Binding-site contacts:
Ligand atom C21 contacts residue ILE10 of chain 1.A at 3.4 Å (hydrophobic).
Ligand atom C2 contacts residue ALA31 of chain 1.A at 3.5 Å (hydrophobic).
Ligand atom O31 contacts residue LYS89 of chain 1.A at 3.1 Å.
Ligand atom O11 contacts residue LEU83 of chain 1.A at 2.9 Å (h-bond).
Ligand atom O31 contacts residue ASP86 of chain 1.A at 3.3 Å (salt-bridge).
Ligand atom C20 contacts residue ILE10 of chain 1.A at 3.4 Å (hydrophobic).
Ligand atom C23 contacts residue HIS84 of chain 1.A at 3.9 Å.
Ligand atom C7 contacts residue VAL64 of chain 1.A at 3.8 Å (hydrophobic).
Ligand atom N1 contacts residue LEU134 of chain 1.A at 3.6 Å.
Ligand atom N1 contacts residue ALA31 of chain 1.A at 3.3 Å.
Ligand atom C25 contacts residue HIS84 of chain 1.A at 3.7 Å.
Ligand atom C6 contacts residue PHE80 of chain 1.A at 3.7 Å (hydrophobic).
Ligand atom C2 contacts residue GLU81 of chain 1.A at 3.7 Å.
Ligand atom O11 contacts residue LEU134 of chain 1.A at 3.5 Å.
Ligand atom C12 contacts residue ILE10 of chain 1.A at 3.9 Å (hydrophobic).
Ligand atom C22 contacts residue ILE10 of chain 1.A at 3.8 Å (hydrophobic).
Ligand atom C35 contacts residue ASP86 of chain 1.A at 3.5 Å.
Ligand atom N17 contacts residue LEU83 of chain 1.A at 3.4 Å (h-bond).
Ligand atom C9 contacts residue LEU134 of chain 1.A at 3.9 Å (hydrophobic).
Ligand atom C7 contacts residue PHE80 of chain 1.A at 3.4 Å (hydrophobic).
Ligand atom C25 contacts residue LEU83 of chain 1.A at 3.1 Å (hydrophobic).
Ligand atom C6 contacts residue ASP145 of chain 1.A at 3.9 Å.
Ligand atom C2 contacts residue LEU134 of chain 1.A at 3.3 Å (hydrophobic).
Ligand atom C3 contacts residue LEU134 of chain 1.A at 3.5 Å (hydrophobic).
Ligand atom C24 contacts residue HIS84 of chain 1.A at 3.1 Å.
Ligand atom C12 contacts residue LEU134 of chain 1.A at 3.9 Å (hydrophobic).
Ligand atom N17 contacts residue ILE10 of chain 1.A at 3.9 Å.
Ligand atom C25 contacts residue ILE10 of chain 1.A at 3.9 Å (hydrophobic).
Ligand atom C22 contacts residue ASP86 of chain 1.A at 3.5 Å.
Ligand atom S30 contacts residue LYS89 of chain 1.A at 3.7 Å.
Ligand atom N1 contacts residue GLU81 of chain 1.A at 3.0 Å (salt-bridge).
Ligand atom N1 contacts residue VAL64 of chain 1.A at 3.8 Å.
Ligand atom O11 contacts residue PHE82 of chain 1.A at 3.3 Å.
Ligand atom O32 contacts residue HIS84 of chain 1.A at 3.8 Å.
Ligand atom C5 contacts residue ASP145 of chain 1.A at 3.5 Å.
Ligand atom O31 contacts residue GLN85 of chain 1.A at 3.5 Å.
Ligand atom O11 contacts residue GLU81 of chain 1.A at 3.6 Å.
Ligand atom C20 contacts residue LEU83 of chain 1.A at 3.6 Å (hydrophobic).
Ligand atom C8 contacts residue ALA31 of chain 1.A at 3.7 Å (hydrophobic).
Ligand atom O32 contacts residue LYS89 of chain 1.A at 3.5 Å (salt-bridge).

This protein binds this small molecule.
Small molecule (SMILES): CNS(=O)(=O)c1ccc(N/C=C2\C(=O)Nc3ccccc32)cc1

Sequence of chain 1.A:
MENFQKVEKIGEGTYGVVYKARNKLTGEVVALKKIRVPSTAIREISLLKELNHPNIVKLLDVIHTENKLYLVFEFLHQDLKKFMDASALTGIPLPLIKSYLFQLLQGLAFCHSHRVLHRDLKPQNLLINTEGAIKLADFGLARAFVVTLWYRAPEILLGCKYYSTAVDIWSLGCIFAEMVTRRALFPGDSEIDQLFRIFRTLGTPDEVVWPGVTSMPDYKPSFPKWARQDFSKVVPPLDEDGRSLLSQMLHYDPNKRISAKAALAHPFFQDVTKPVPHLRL